The protein below binds the small molecule below.
Small molecule (SMILES): O=C(O)c1cccc(O)c1

Binding-site contacts:
Ligand atom C3 contacts residue NAD1 of chain 1.S at 4.2 Å.
Ligand atom C1' contacts residue ARG344 of chain 1.B at 3.5 Å.
Ligand atom C4 contacts residue GLU250 of chain 1.B at 3.7 Å.
Ligand atom C3 contacts residue GLU167 of chain 1.B at 3.9 Å.
Ligand atom O2' contacts residue HIS125 of chain 1.B at 3.1 Å (h-bond).
Ligand atom C1' contacts residue NAD1 of chain 1.S at 3.7 Å.
Ligand atom C5 contacts residue MET251 of chain 1.B at 3.6 Å (hydrophobic).
Ligand atom O3 contacts residue SER180 of chain 1.B at 2.6 Å (h-bond).
Ligand atom C1 contacts residue HIS184 of chain 1.B at 3.9 Å.
Ligand atom O3 contacts residue GLU167 of chain 1.B at 3.0 Å (salt-bridge).
Ligand atom C1 contacts residue ARG344 of chain 1.B at 4.2 Å.
Ligand atom C4 contacts residue HIS184 of chain 1.B at 4.0 Å.
Ligand atom O2' contacts residue NAD1 of chain 1.S at 4.0 Å.
Ligand atom C6 contacts residue MET251 of chain 1.B at 3.4 Å (hydrophobic).
Ligand atom C2 contacts residue NAD1 of chain 1.S at 3.5 Å.
Ligand atom C2 contacts residue HIS184 of chain 1.B at 3.1 Å.
Ligand atom O2' contacts residue ARG344 of chain 1.B at 3.9 Å.
Ligand atom C1 contacts residue NAD1 of chain 1.S at 3.8 Å.
Ligand atom O1' contacts residue LEU20 of chain 1.B at 3.7 Å.
Ligand atom C1' contacts residue HIS125 of chain 1.B at 3.9 Å.
Ligand atom C3 contacts residue GLN181 of chain 1.B at 3.6 Å.
Ligand atom O1' contacts residue ARG344 of chain 1.B at 3.2 Å (salt-bridge).
Ligand atom O3 contacts residue NAD1 of chain 1.S at 4.3 Å.
Ligand atom C6 contacts residue LEU20 of chain 1.B at 4.2 Å (hydrophobic).
Ligand atom C3 contacts residue SER180 of chain 1.B at 3.8 Å.
Ligand atom C1' contacts residue GLU97 of chain 1.B at 4.2 Å.
Ligand atom O3 contacts residue LYS98 of chain 1.B at 4.4 Å.
Ligand atom C6 contacts residue ARG344 of chain 1.B at 4.0 Å.
Ligand atom C5 contacts residue ARG164 of chain 1.B at 4.1 Å.
Ligand atom C5 contacts residue GLU250 of chain 1.B at 3.2 Å.
Ligand atom O3 contacts residue GLN181 of chain 1.B at 3.1 Å (h-bond).
Ligand atom C6 contacts residue GLU250 of chain 1.B at 3.6 Å.
Ligand atom O2' contacts residue HIS184 of chain 1.B at 4.0 Å.
Ligand atom C3 contacts residue HIS184 of chain 1.B at 3.4 Å.
Ligand atom O1' contacts residue GLU97 of chain 1.B at 4.4 Å.
Ligand atom O2' contacts residue GLU97 of chain 1.B at 3.7 Å.
Ligand atom O1' contacts residue NAD1 of chain 1.S at 3.6 Å.
Ligand atom C4 contacts residue GLN181 of chain 1.B at 3.4 Å.
Ligand atom O3 contacts residue HIS184 of chain 1.B at 3.8 Å.
Ligand atom C2 contacts residue LYS98 of chain 1.B at 4.3 Å.

Sequence of chain 1.B:
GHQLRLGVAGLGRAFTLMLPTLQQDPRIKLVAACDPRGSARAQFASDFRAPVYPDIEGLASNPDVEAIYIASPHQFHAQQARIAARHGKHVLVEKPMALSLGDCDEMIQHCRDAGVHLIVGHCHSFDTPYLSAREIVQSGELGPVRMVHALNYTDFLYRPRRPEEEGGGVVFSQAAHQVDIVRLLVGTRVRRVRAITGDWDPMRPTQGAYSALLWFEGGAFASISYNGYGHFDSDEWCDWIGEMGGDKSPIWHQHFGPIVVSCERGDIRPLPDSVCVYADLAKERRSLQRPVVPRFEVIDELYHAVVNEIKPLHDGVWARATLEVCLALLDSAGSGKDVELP